Binding-site contacts:
Ligand atom O7 contacts residue ASN159 of chain 2.A at 4.2 Å.
Ligand atom C5 contacts residue ASN152 of chain 2.A at 4.3 Å.
Ligand atom C5 contacts residue ARG167 of chain 2.A at 3.8 Å.
Ligand atom C1 contacts residue ARG167 of chain 2.A at 3.4 Å.
Ligand atom C3 contacts residue ARG167 of chain 2.A at 4.0 Å.
Ligand atom C1 contacts residue ALA153 of chain 2.A at 4.5 Å (hydrophobic).
Ligand atom C2 contacts residue PRO164 of chain 2.A at 4.3 Å (hydrophobic).
Ligand atom C6 contacts residue LEU158 of chain 2.A at 4.3 Å (hydrophobic).
Ligand atom C3 contacts residue GLU168 of chain 2.A at 4.1 Å.
Ligand atom C4 contacts residue ARG167 of chain 2.A at 3.8 Å.
Ligand atom C6 contacts residue ASN152 of chain 2.A at 3.9 Å.
Ligand atom C4 contacts residue ILE171 of chain 2.A at 4.3 Å (hydrophobic).
Ligand atom F9 contacts residue GLU168 of chain 2.A at 3.4 Å.
Ligand atom O8 contacts residue ARG167 of chain 2.A at 3.8 Å.
Ligand atom O7 contacts residue ASN152 of chain 2.A at 4.4 Å.
Ligand atom O7 contacts residue ARG167 of chain 2.A at 3.1 Å (salt-bridge).
Ligand atom C5 contacts residue LEU158 of chain 2.A at 4.4 Å (hydrophobic).
Ligand atom F9 contacts residue ILE171 of chain 2.A at 3.4 Å.
Ligand atom C2 contacts residue ARG167 of chain 2.A at 3.8 Å.
Ligand atom C5 contacts residue ILE171 of chain 2.A at 4.0 Å (hydrophobic).
Ligand atom F9 contacts residue ARG167 of chain 2.A at 3.9 Å.
Ligand atom C4 contacts residue GLU168 of chain 2.A at 4.1 Å.
Ligand atom C6 contacts residue ALA153 of chain 2.A at 4.4 Å (hydrophobic).
Ligand atom C6 contacts residue ARG167 of chain 2.A at 3.8 Å.
Ligand atom O8 contacts residue PRO164 of chain 2.A at 3.5 Å.
Ligand atom C3 contacts residue PRO164 of chain 2.A at 3.9 Å (hydrophobic).
Ligand atom O7 contacts residue ALA153 of chain 2.A at 4.0 Å.

Sequence of chain 2.A:
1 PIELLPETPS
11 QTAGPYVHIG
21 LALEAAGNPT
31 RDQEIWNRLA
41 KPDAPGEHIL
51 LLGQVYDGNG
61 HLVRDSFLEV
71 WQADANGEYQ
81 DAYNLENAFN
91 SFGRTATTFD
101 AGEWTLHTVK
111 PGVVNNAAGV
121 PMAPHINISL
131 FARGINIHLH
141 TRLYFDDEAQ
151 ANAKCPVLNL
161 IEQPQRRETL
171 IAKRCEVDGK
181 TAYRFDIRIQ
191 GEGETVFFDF

This small molecule binds to this protein.
Small molecule (SMILES): Oc1ccc(F)cc1O